The small molecule below binds the protein below.
Small molecule (SMILES): Cc1cc(CCCOc2c(C)cc(-c3noc(C(F)(F)F)n3)cc2C)on1

Sequence of chain 29.C:
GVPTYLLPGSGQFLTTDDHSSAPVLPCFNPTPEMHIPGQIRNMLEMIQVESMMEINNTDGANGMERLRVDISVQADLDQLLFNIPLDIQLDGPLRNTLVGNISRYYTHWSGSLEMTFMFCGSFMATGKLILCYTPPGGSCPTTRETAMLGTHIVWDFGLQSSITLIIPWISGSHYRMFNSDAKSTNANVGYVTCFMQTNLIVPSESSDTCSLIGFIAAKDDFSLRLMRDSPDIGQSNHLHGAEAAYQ

Sequence of chain 30.C:
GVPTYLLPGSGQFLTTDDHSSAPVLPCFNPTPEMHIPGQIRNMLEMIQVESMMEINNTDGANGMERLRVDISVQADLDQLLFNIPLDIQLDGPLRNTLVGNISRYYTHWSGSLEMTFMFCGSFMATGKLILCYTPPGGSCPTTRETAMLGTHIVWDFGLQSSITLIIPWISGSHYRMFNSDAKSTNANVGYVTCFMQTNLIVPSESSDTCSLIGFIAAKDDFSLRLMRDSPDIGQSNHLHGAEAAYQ

Sequence of chain 29.A:
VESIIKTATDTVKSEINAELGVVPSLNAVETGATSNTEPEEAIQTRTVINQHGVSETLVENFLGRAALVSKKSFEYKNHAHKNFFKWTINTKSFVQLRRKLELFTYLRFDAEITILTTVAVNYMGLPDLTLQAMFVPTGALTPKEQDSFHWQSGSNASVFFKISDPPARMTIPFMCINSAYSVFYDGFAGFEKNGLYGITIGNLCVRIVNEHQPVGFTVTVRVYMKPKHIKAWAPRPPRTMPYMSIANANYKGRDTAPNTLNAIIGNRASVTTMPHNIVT

Binding-site contacts:
Ligand atom C2B contacts residue ILE95 of chain 29.A at 3.8 Å (hydrophobic).
Ligand atom N1A contacts residue ILE119 of chain 29.A at 3.8 Å.
Ligand atom N2 contacts residue PHE115 of chain 29.A at 3.7 Å.
Ligand atom CM2 contacts residue ILE184 of chain 29.A at 3.8 Å (hydrophobic).
Ligand atom C4 contacts residue TYR193 of chain 29.A at 3.9 Å (hydrophobic).
Ligand atom C6B contacts residue ILE119 of chain 29.A at 3.8 Å (hydrophobic).
Ligand atom CM6 contacts residue ILE95 of chain 29.A at 3.9 Å (hydrophobic).
Ligand atom F3 contacts residue VAL24 of chain 29.C at 3.3 Å.
Ligand atom N3A contacts residue PHE147 of chain 29.A at 3.9 Å.
Ligand atom CM6 contacts residue ILE119 of chain 29.A at 4.0 Å (hydrophobic).
Ligand atom F2 contacts residue PHE147 of chain 29.A at 3.8 Å.
Ligand atom O1A contacts residue ILE121 of chain 29.A at 3.8 Å.
Ligand atom C1C contacts residue TYR193 of chain 29.A at 3.9 Å (hydrophobic).
Ligand atom CM2 contacts residue ILE95 of chain 29.A at 4.0 Å (hydrophobic).
Ligand atom O1A contacts residue LEU220 of chain 29.A at 3.4 Å.
Ligand atom F3 contacts residue ALA169 of chain 29.A at 3.7 Å.
Ligand atom CM6 contacts residue TRP93 of chain 29.A at 3.7 Å (hydrophobic).
Ligand atom F3 contacts residue PHE147 of chain 29.A at 3.5 Å.
Ligand atom F2 contacts residue ALA169 of chain 29.A at 3.6 Å.
Ligand atom N1A contacts residue LEU220 of chain 29.A at 3.3 Å.
Ligand atom N3A contacts residue ILE184 of chain 29.A at 3.9 Å.
Ligand atom O1 contacts residue PHE115 of chain 29.A at 3.4 Å.
Ligand atom C2B contacts residue ILE184 of chain 29.A at 3.8 Å (hydrophobic).
Ligand atom F2 contacts residue ALA145 of chain 29.A at 2.8 Å.
Ligand atom N2 contacts residue THR97 of chain 29.A at 3.8 Å.
Ligand atom CM2 contacts residue ILE217 of chain 29.A at 3.4 Å (hydrophobic).
Ligand atom F1 contacts residue MET182 of chain 29.A at 3.2 Å.
Ligand atom C5B contacts residue ILE119 of chain 29.A at 3.9 Å (hydrophobic).
Ligand atom C6B contacts residue ILE95 of chain 29.A at 4.0 Å (hydrophobic).
Ligand atom C2A contacts residue LEU220 of chain 29.A at 3.8 Å (hydrophobic).
Ligand atom C1B contacts residue ILE95 of chain 29.A at 3.6 Å (hydrophobic).
Ligand atom C4 contacts residue ILE217 of chain 29.A at 4.0 Å (hydrophobic).
Ligand atom F2 contacts residue VAL171 of chain 29.A at 3.9 Å.
Ligand atom C3A contacts residue LEU220 of chain 29.A at 4.0 Å (hydrophobic).
Ligand atom O1 contacts residue THR97 of chain 29.A at 3.8 Å.
Ligand atom O1B contacts residue ILE119 of chain 29.A at 3.9 Å.
Ligand atom C3B contacts residue ILE184 of chain 29.A at 3.5 Å (hydrophobic).
Ligand atom CM2 contacts residue PHE147 of chain 29.A at 3.8 Å (hydrophobic).
Ligand atom C5 contacts residue TYR193 of chain 29.A at 4.0 Å (hydrophobic).
Ligand atom F1 contacts residue VAL171 of chain 29.A at 3.8 Å.